Sequence of chain 1.B:
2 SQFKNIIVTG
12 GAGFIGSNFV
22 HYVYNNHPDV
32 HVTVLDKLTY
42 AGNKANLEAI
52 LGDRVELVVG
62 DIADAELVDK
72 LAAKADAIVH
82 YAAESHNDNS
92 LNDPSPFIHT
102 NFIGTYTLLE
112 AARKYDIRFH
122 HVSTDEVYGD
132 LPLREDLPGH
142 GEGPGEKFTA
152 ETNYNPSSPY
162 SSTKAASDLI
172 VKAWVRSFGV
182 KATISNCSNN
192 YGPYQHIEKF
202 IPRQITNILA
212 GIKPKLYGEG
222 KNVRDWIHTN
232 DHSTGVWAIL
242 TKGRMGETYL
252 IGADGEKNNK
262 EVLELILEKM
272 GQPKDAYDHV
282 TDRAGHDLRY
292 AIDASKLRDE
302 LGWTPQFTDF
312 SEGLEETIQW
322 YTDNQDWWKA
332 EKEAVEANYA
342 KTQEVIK

Binding-site contacts:
Ligand atom O4 contacts residue LYS216 of chain 1.B at 3.4 Å (salt-bridge).
Ligand atom O1A contacts residue PHE201 of chain 1.B at 2.8 Å (h-bond).
Ligand atom O3B contacts residue ASN260 of chain 1.B at 2.8 Å (h-bond).
Ligand atom C4B contacts residue ASN260 of chain 1.B at 3.5 Å.
Ligand atom O2A contacts residue ARG284 of chain 1.B at 2.8 Å (salt-bridge).
Ligand atom C5' contacts residue GLU127 of chain 1.B at 3.2 Å.
Ligand atom O2' contacts residue SER86 of chain 1.B at 3.4 Å (h-bond).
Ligand atom O1B contacts residue ARG284 of chain 1.B at 2.8 Å (salt-bridge).
Ligand atom O4' contacts residue THR125 of chain 1.B at 2.5 Å (h-bond).
Ligand atom O1B contacts residue ASN88 of chain 1.B at 2.9 Å (h-bond).
Ligand atom C1' contacts residue ASN190 of chain 1.B at 3.5 Å.
Ligand atom N1 contacts residue PHE201 of chain 1.B at 3.5 Å.
Ligand atom C2 contacts residue TYR218 of chain 1.B at 3.3 Å (hydrophobic).
Ligand atom O4 contacts residue GLN205 of chain 1.B at 3.1 Å (h-bond).
Ligand atom O3B contacts residue ARG225 of chain 1.B at 3.3 Å (salt-bridge).
Ligand atom N3 contacts residue TYR218 of chain 1.B at 3.3 Å.
Ligand atom O2 contacts residue TYR218 of chain 1.B at 2.9 Å (h-bond).
Ligand atom C3' contacts residue SER86 of chain 1.B at 3.4 Å.
Ligand atom C5M contacts residue GLU199 of chain 1.B at 3.3 Å.
Ligand atom O2B contacts residue ARG225 of chain 1.B at 2.8 Å (salt-bridge).
Ligand atom O1' contacts residue GLU127 of chain 1.B at 2.9 Å (salt-bridge).
Ligand atom O3B contacts residue HIS287 of chain 1.B at 2.8 Å.
Ligand atom C1B contacts residue ASN260 of chain 1.B at 3.4 Å.
Ligand atom O5' contacts residue ASN190 of chain 1.B at 3.1 Å (h-bond).
Ligand atom C2 contacts residue PHE201 of chain 1.B at 3.4 Å (hydrophobic).
Ligand atom O4B contacts residue ASN260 of chain 1.B at 3.4 Å (h-bond).
Ligand atom O4B contacts residue PHE201 of chain 1.B at 3.2 Å.
Ligand atom C5M contacts residue TYR340 of chain 1.B at 3.4 Å (hydrophobic).
Ligand atom C4' contacts residue NAD1 of chain 1.H at 3.4 Å.
Ligand atom PB contacts residue GLU127 of chain 1.B at 3.4 Å.
Ligand atom O3' contacts residue SER86 of chain 1.B at 2.6 Å (h-bond).
Ligand atom O4' contacts residue TYR161 of chain 1.B at 2.6 Å (h-bond).
Ligand atom C4 contacts residue LYS216 of chain 1.B at 3.5 Å.
Ligand atom O3' contacts residue TYR161 of chain 1.B at 3.1 Å (h-bond).
Ligand atom O2B contacts residue ASN190 of chain 1.B at 2.9 Å (h-bond).
Ligand atom C4 contacts residue GLN205 of chain 1.B at 3.4 Å.
Ligand atom O4 contacts residue ARG204 of chain 1.B at 2.9 Å (salt-bridge).
Ligand atom O2' contacts residue LYS200 of chain 1.B at 2.7 Å (salt-bridge).
Ligand atom C4 contacts residue TYR218 of chain 1.B at 3.2 Å (hydrophobic).
Ligand atom N3 contacts residue LYS216 of chain 1.B at 2.8 Å (salt-bridge).

This protein binds this small molecule.
Small molecule (SMILES): Cc1cn([C@H]2C[C@H](O)[C@@H](CO[P](=O)(O)O[P](=O)(O)O[C@H]3OC[C@@H](O)[C@H](O)[C@H]3O)O2)c(=O)[nH]c1=O